Binding-site contacts:
Ligand atom O4P contacts residue SER280 of chain 1.C at 2.9 Å (h-bond).
Ligand atom N6 contacts residue ASN289 of chain 1.C at 3.6 Å.
Ligand atom O1P contacts residue ALA292 of chain 1.C at 3.6 Å.
Ligand atom O3P contacts residue ARG191 of chain 1.C at 2.8 Å (salt-bridge).
Ligand atom O3' contacts residue ARG179 of chain 1.C at 3.0 Å (salt-bridge).
Ligand atom O5P contacts residue SER75 of chain 1.C at 3.0 Å (h-bond).
Ligand atom O1P contacts residue ARG191 of chain 1.C at 2.9 Å (salt-bridge).
Ligand atom P2 contacts residue THR77 of chain 1.C at 3.6 Å.
Ligand atom O4P contacts residue THR78 of chain 1.C at 2.7 Å (h-bond).
Ligand atom O1P contacts residue LYS295 of chain 1.C at 2.7 Å (salt-bridge).
Ligand atom C8 contacts residue GLN283 of chain 1.C at 3.5 Å.
Ligand atom C3' contacts residue GLN283 of chain 1.C at 3.4 Å.
Ligand atom C2' contacts residue GLN283 of chain 1.C at 3.5 Å.
Ligand atom N7 contacts residue GLN283 of chain 1.C at 3.3 Å (h-bond).
Ligand atom O6P contacts residue ARG74 of chain 1.C at 3.0 Å (salt-bridge).
Ligand atom O5P contacts residue ARG74 of chain 1.C at 3.1 Å (salt-bridge).
Ligand atom N6 contacts residue PRO287 of chain 1.C at 3.1 Å (h-bond).
Ligand atom O4P contacts residue THR77 of chain 1.C at 3.6 Å (h-bond).
Ligand atom C3' contacts residue ARG74 of chain 1.C at 3.6 Å.
Ligand atom N3 contacts residue TYR234 of chain 1.C at 2.7 Å (h-bond).
Ligand atom O2P contacts residue ARG179 of chain 1.C at 2.8 Å (salt-bridge).
Ligand atom C8 contacts residue VAL284 of chain 1.C at 3.6 Å (hydrophobic).
Ligand atom N7 contacts residue VAL284 of chain 1.C at 3.4 Å.
Ligand atom N6 contacts residue LYS286 of chain 1.C at 3.0 Å (salt-bridge).
Ligand atom N6 contacts residue GLN283 of chain 1.C at 3.5 Å (h-bond).
Ligand atom O3P contacts residue SER187 of chain 1.C at 2.6 Å (h-bond).
Ligand atom O5P contacts residue THR77 of chain 1.C at 2.7 Å (h-bond).
Ligand atom C5' contacts residue SER280 of chain 1.C at 3.5 Å.
Ligand atom C2 contacts residue ASN289 of chain 1.C at 3.3 Å.
Ligand atom O5' contacts residue ARG74 of chain 1.C at 3.4 Å.
Ligand atom C2 contacts residue TYR234 of chain 1.C at 3.5 Å (hydrophobic).
Ligand atom P2 contacts residue ARG74 of chain 1.C at 3.5 Å.
Ligand atom N1 contacts residue ASN289 of chain 1.C at 3.2 Å (h-bond).
Ligand atom O5' contacts residue SER75 of chain 1.C at 3.4 Å (h-bond).
Ligand atom O3P contacts residue ARG74 of chain 1.C at 2.9 Å (salt-bridge).
Ligand atom O5' contacts residue GLY76 of chain 1.C at 3.0 Å (h-bond).
Ligand atom O2' contacts residue ALA292 of chain 1.C at 3.5 Å.
Ligand atom P2 contacts residue SER280 of chain 1.C at 3.4 Å.
Ligand atom O6P contacts residue SER280 of chain 1.C at 2.9 Å (h-bond).
Ligand atom O5P contacts residue GLY76 of chain 1.C at 3.1 Å (h-bond).

A small-molecule ligand and the protein it binds are described below.
Small molecule (SMILES): Nc1ncnc2c1ncn2[C@@H]1O[C@H](COP(=O)(O)O)[C@@H](OP(=O)(O)O)[C@H]1O

Sequence of chain 1.C:
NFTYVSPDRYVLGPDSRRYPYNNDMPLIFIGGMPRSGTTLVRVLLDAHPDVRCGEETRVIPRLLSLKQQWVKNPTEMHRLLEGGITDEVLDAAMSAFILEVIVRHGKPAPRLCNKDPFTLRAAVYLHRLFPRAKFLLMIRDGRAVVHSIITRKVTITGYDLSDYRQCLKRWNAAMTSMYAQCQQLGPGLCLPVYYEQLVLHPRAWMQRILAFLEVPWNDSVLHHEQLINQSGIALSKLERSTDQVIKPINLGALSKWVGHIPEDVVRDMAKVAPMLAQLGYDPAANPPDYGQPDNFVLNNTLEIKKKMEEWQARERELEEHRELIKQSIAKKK